Binding-site contacts:
Ligand atom C6 contacts residue TYR51 of chain 1.C at 4.0 Å (hydrophobic).
Ligand atom C2 contacts residue THR77 of chain 1.B at 4.0 Å.
Ligand atom C2 contacts residue ARG114 of chain 1.B at 3.9 Å.
Ligand atom O2 contacts residue VAL113 of chain 1.B at 4.0 Å.
Ligand atom C3 contacts residue ARG114 of chain 1.B at 3.5 Å.
Ligand atom C6 contacts residue ARG88 of chain 1.C at 4.0 Å.
Ligand atom O3 contacts residue THR77 of chain 1.B at 2.6 Å (h-bond).
Ligand atom C2 contacts residue ARG88 of chain 1.C at 3.9 Å.
Ligand atom O4 contacts residue GLY87 of chain 1.C at 3.7 Å.
Ligand atom O2 contacts residue THR77 of chain 1.B at 3.6 Å.
Ligand atom O6 contacts residue ASN56 of chain 1.B at 4.2 Å.
Ligand atom O4 contacts residue THR77 of chain 1.B at 3.9 Å.
Ligand atom C6 contacts residue LYS81 of chain 1.B at 3.6 Å.
Ligand atom C3 contacts residue THR77 of chain 1.B at 3.8 Å.
Ligand atom O4 contacts residue THR86 of chain 1.C at 2.7 Å (h-bond).
Ligand atom O4 contacts residue GLU84 of chain 1.C at 4.3 Å.
Ligand atom O3 contacts residue ARG114 of chain 1.B at 3.1 Å (salt-bridge).
Ligand atom O3 contacts residue SER85 of chain 1.C at 4.2 Å.
Ligand atom O7 contacts residue SER85 of chain 1.C at 2.9 Å (h-bond).
Ligand atom C5 contacts residue THR86 of chain 1.C at 4.2 Å.
Ligand atom O3 contacts residue GLY87 of chain 1.C at 4.1 Å.
Ligand atom O3 contacts residue TYR61 of chain 1.B at 3.5 Å (h-bond).
Ligand atom C7 contacts residue SER85 of chain 1.C at 3.6 Å.
Ligand atom C1 contacts residue ARG88 of chain 1.C at 3.6 Å.
Ligand atom C8 contacts residue PHE57 of chain 1.B at 3.7 Å (hydrophobic).
Ligand atom C6 contacts residue ASN56 of chain 1.B at 4.2 Å.
Ligand atom C5 contacts residue ARG88 of chain 1.C at 3.9 Å.
Ligand atom O6 contacts residue LYS81 of chain 1.B at 2.9 Å (salt-bridge).
Ligand atom O5 contacts residue ARG88 of chain 1.C at 3.0 Å (salt-bridge).
Ligand atom O4 contacts residue ARG88 of chain 1.C at 3.0 Å (salt-bridge).
Ligand atom C3 contacts residue ARG114 of chain 1.B at 4.2 Å.
Ligand atom C4 contacts residue SER85 of chain 1.C at 4.0 Å.
Ligand atom O4 contacts residue SER85 of chain 1.C at 4.2 Å.
Ligand atom O2 contacts residue ARG114 of chain 1.B at 3.5 Å (salt-bridge).
Ligand atom C4 contacts residue ARG88 of chain 1.C at 4.0 Å.
Ligand atom O2 contacts residue ARG114 of chain 1.B at 3.0 Å (salt-bridge).
Ligand atom C4 contacts residue THR86 of chain 1.C at 3.4 Å.
Ligand atom C6 contacts residue THR86 of chain 1.C at 3.9 Å.
Ligand atom C8 contacts residue SER85 of chain 1.C at 3.6 Å.
Ligand atom C8 contacts residue ARG114 of chain 1.B at 3.8 Å.

Sequence of chain 1.B:
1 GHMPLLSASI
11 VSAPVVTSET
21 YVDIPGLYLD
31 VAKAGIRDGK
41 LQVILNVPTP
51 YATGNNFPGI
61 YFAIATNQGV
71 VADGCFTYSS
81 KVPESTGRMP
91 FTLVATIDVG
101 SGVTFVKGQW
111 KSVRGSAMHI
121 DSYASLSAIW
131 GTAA

Sequence of chain 1.C:
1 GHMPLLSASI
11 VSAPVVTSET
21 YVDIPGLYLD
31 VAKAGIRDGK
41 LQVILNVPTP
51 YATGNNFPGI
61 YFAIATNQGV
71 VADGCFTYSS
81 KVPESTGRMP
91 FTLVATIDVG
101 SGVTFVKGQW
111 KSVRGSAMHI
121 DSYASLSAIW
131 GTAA

A protein and the small-molecule ligand that binds it are described below.
Small molecule (SMILES): CC(=O)N[C@H]1[C@H](O[C@H]2[C@@H](O)[C@@H](CO)O[C@H](O[C@@H]3[C@H](O)[C@@H](O)[C@H](O)O[C@@H]3CO)[C@@H]2O)O[C@H](CO)[C@H](O)[C@@H]1O[C@@H]1O[C@H](CO)[C@H](O)[C@H](O)[C@H]1O[C@@H]1O[C@@H](C)[C@@H](O)[C@@H](O)[C@@H]1O